This protein binds this small molecule.
Small molecule (SMILES): CC(=O)N[C@@H]1[C@@H](O)[C@H](O)[C@@H](CO)O[C@H]1O

Binding-site contacts:
Ligand atom N2 contacts residue ASN600 of chain 1.A at 2.9 Å (h-bond).
Ligand atom C1 contacts residue THR602 of chain 1.A at 3.7 Å.
Ligand atom C5 contacts residue ASN600 of chain 1.A at 3.7 Å.
Ligand atom C7 contacts residue ASN600 of chain 1.A at 3.2 Å.
Ligand atom C5 contacts residue THR602 of chain 1.A at 3.9 Å.
Ligand atom O7 contacts residue ASN600 of chain 1.A at 3.0 Å (h-bond).
Ligand atom C4 contacts residue ASN600 of chain 1.A at 4.2 Å.
Ligand atom C8 contacts residue ASN600 of chain 1.A at 4.4 Å.
Ligand atom O5 contacts residue THR602 of chain 1.A at 3.2 Å.
Ligand atom C6 contacts residue THR602 of chain 1.A at 4.0 Å.
Ligand atom C1 contacts residue ASN600 of chain 1.A at 1.4 Å.
Ligand atom O5 contacts residue ASN600 of chain 1.A at 2.4 Å (h-bond).
Ligand atom C2 contacts residue ASN600 of chain 1.A at 2.4 Å.
Ligand atom C3 contacts residue ASN600 of chain 1.A at 3.8 Å.

Sequence of chain 1.A:
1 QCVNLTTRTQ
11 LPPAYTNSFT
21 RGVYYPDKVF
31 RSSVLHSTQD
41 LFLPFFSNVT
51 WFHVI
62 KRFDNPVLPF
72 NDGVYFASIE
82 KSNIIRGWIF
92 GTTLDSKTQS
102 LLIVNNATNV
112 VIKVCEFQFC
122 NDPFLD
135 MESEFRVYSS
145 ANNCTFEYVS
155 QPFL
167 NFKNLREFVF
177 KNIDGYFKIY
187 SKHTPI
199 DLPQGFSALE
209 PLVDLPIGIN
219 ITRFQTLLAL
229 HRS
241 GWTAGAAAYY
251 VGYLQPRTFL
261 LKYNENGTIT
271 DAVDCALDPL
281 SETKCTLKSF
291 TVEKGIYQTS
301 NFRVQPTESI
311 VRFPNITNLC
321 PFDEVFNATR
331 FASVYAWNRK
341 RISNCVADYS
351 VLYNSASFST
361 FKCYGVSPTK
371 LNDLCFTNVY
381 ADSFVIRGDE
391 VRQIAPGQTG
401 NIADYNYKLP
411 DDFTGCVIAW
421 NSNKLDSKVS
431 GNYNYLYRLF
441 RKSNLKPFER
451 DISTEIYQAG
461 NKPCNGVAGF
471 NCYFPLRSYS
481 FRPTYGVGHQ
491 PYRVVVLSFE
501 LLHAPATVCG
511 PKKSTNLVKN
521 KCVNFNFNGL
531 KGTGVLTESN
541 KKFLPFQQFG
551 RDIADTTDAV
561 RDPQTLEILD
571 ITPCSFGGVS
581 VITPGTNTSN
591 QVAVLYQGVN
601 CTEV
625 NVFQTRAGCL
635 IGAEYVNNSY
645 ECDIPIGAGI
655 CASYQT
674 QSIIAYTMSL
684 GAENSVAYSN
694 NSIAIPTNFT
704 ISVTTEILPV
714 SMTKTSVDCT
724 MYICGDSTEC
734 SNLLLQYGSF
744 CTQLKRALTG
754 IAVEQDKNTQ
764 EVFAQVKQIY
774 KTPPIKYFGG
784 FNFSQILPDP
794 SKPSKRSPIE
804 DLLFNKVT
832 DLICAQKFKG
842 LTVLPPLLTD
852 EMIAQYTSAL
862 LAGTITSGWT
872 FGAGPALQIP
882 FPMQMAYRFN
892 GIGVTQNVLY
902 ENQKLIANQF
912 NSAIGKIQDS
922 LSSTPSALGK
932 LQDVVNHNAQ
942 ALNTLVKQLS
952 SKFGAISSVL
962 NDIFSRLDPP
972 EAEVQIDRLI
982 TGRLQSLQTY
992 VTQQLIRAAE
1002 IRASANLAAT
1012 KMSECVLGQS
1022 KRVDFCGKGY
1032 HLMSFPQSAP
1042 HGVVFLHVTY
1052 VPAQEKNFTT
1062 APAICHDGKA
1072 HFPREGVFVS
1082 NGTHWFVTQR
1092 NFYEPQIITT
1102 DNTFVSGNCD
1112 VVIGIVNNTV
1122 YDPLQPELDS